A small-molecule ligand and the protein it binds are described below.
Small molecule (SMILES): CC(=O)N[C@H]1[C@H](O[C@H]2[C@H](O)[C@@H](NC(C)=O)CO[C@@H]2CO)O[C@H](CO)[C@@H](O[C@H]2O[C@H](CO)[C@@H](O)[C@H](O)[C@@H]2O)[C@@H]1O

Binding-site contacts:
Ligand atom C7 contacts residue ASN279 of chain 1.B at 3.8 Å.
Ligand atom O7 contacts residue ASN277 of chain 1.B at 4.5 Å.
Ligand atom N2 contacts residue GLU278 of chain 1.B at 3.0 Å (salt-bridge).
Ligand atom C8 contacts residue ASN277 of chain 1.B at 4.1 Å.
Ligand atom N2 contacts residue ASN279 of chain 1.B at 3.0 Å (h-bond).
Ligand atom C4 contacts residue ASN279 of chain 1.B at 4.2 Å.
Ligand atom O7 contacts residue ASN279 of chain 1.B at 4.2 Å.
Ligand atom O5 contacts residue ASN279 of chain 1.B at 2.3 Å (h-bond).
Ligand atom C7 contacts residue ASN277 of chain 1.B at 4.3 Å.
Ligand atom C5 contacts residue ASN279 of chain 1.B at 3.6 Å.
Ligand atom C7 contacts residue GLU278 of chain 1.B at 3.6 Å.
Ligand atom C2 contacts residue ASN279 of chain 1.B at 2.5 Å.
Ligand atom C1 contacts residue ASN279 of chain 1.B at 1.4 Å.
Ligand atom C3 contacts residue ASN279 of chain 1.B at 3.8 Å.
Ligand atom C8 contacts residue GLU278 of chain 1.B at 3.3 Å.
Ligand atom C2 contacts residue GLU278 of chain 1.B at 4.1 Å.
Ligand atom C1 contacts residue GLU278 of chain 1.B at 4.1 Å.

Sequence of chain 1.B:
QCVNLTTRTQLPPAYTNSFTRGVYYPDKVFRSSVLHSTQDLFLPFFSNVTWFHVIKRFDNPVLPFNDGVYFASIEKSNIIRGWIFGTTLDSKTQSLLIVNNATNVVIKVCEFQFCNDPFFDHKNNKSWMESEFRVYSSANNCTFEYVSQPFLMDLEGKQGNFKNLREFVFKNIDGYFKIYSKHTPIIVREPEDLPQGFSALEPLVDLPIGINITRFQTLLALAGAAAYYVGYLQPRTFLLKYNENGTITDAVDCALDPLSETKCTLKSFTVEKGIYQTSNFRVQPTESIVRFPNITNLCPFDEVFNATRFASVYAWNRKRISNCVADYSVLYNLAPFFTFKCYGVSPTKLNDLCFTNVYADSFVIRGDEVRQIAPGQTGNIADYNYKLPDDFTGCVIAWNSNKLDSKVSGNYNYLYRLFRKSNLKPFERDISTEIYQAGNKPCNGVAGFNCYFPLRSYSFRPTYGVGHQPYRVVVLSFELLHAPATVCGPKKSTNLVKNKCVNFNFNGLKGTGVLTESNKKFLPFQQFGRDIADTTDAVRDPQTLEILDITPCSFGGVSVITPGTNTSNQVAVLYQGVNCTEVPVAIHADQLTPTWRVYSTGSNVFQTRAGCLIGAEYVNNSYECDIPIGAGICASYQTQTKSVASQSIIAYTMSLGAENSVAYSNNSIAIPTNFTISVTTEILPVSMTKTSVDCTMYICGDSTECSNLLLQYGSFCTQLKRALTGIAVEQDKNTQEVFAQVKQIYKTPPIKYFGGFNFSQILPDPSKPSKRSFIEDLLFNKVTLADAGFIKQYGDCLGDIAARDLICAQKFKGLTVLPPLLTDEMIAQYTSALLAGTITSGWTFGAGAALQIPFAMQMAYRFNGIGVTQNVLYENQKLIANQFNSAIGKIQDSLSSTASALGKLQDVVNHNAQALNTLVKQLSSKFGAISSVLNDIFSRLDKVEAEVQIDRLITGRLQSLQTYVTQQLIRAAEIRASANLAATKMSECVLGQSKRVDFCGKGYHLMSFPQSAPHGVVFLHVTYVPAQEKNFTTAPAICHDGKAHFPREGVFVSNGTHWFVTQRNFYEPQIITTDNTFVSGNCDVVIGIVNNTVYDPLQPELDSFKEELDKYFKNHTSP